Sequence of chain 1.B:
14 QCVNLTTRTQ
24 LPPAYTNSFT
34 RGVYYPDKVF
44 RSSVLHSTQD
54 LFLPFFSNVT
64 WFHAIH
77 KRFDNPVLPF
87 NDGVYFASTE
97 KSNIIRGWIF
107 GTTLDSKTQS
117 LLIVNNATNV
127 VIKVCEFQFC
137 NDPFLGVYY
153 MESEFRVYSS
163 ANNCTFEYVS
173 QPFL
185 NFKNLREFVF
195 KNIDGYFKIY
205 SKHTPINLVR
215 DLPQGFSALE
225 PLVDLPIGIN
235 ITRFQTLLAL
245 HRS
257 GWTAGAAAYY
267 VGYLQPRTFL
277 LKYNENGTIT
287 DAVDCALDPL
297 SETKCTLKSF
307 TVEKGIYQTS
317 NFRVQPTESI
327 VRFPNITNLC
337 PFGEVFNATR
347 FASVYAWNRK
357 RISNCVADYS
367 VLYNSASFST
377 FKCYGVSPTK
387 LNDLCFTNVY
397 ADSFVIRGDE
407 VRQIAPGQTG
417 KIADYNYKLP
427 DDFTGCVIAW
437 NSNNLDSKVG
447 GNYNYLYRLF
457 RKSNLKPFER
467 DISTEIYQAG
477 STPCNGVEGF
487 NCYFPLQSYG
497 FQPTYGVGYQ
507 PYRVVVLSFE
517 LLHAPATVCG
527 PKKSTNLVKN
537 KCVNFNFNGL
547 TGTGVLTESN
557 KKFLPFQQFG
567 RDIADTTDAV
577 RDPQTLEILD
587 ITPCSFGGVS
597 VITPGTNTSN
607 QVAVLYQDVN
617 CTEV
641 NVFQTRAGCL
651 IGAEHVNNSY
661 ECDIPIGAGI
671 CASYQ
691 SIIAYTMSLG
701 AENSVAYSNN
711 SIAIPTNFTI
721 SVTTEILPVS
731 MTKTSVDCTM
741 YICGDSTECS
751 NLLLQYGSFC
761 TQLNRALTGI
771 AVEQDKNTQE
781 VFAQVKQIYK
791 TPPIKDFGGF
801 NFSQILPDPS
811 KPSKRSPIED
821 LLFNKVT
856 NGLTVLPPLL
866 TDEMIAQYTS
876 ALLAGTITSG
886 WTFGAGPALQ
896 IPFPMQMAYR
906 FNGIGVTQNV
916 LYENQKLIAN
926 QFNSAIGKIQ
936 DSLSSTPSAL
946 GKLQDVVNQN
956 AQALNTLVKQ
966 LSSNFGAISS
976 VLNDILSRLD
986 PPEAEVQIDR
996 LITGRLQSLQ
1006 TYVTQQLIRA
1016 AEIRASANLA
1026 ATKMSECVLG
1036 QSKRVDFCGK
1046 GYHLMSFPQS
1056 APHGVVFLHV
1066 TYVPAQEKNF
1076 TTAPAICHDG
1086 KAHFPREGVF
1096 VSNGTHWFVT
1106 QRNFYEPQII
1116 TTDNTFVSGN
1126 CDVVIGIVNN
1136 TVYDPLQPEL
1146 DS

This small molecule binds to this protein.
Small molecule (SMILES): CC(=O)N[C@@H]1[C@@H](O)[C@H](O)[C@@H](CO)O[C@H]1O

Binding-site contacts:
Ligand atom C1 contacts residue THR236 of chain 1.B at 4.1 Å.
Ligand atom C2 contacts residue ASN234 of chain 1.B at 2.4 Å.
Ligand atom C3 contacts residue ASN234 of chain 1.B at 3.8 Å.
Ligand atom C1 contacts residue THR108 of chain 1.B at 4.4 Å.
Ligand atom O7 contacts residue ASN234 of chain 1.B at 3.6 Å.
Ligand atom C5 contacts residue ASN234 of chain 1.B at 3.7 Å.
Ligand atom C7 contacts residue ASN234 of chain 1.B at 3.4 Å.
Ligand atom O6 contacts residue THR108 of chain 1.B at 4.2 Å.
Ligand atom O5 contacts residue THR108 of chain 1.B at 3.9 Å.
Ligand atom C4 contacts residue ASN234 of chain 1.B at 4.2 Å.
Ligand atom O5 contacts residue THR236 of chain 1.B at 3.7 Å.
Ligand atom C1 contacts residue ASN234 of chain 1.B at 1.4 Å.
Ligand atom O6 contacts residue THR236 of chain 1.B at 4.3 Å.
Ligand atom C6 contacts residue THR236 of chain 1.B at 4.0 Å.
Ligand atom O5 contacts residue ASN234 of chain 1.B at 2.4 Å (h-bond).
Ligand atom C5 contacts residue THR236 of chain 1.B at 3.8 Å.
Ligand atom N2 contacts residue ASN234 of chain 1.B at 2.9 Å (h-bond).